A protein and the small-molecule ligand that binds it are described below.
Small molecule (SMILES): CC(=O)N[C@H]1[C@H](O[C@H]2[C@H](O)[C@@H](NC(C)=O)CO[C@@H]2CO)O[C@H](CO)[C@@H](O)[C@@H]1O

Sequence of chain 1.B:
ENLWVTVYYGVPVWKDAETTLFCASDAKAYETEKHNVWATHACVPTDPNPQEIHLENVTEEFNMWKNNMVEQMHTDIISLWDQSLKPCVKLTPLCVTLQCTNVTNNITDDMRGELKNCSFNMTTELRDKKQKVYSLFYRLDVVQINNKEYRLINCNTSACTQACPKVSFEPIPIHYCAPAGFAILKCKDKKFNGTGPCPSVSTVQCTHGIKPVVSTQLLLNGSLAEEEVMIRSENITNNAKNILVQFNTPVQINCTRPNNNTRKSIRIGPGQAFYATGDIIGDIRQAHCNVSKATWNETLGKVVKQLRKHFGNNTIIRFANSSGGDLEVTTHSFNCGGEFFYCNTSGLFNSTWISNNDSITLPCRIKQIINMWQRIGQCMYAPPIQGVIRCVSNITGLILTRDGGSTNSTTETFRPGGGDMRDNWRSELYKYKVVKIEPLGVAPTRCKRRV

Binding-site contacts:
Ligand atom O7 contacts residue NAG1 of chain 1.TA at 4.1 Å.
Ligand atom N2 contacts residue NAG1 of chain 1.TA at 2.6 Å (h-bond).
Ligand atom C1 contacts residue SER357 of chain 1.B at 3.7 Å.
Ligand atom C8 contacts residue NAG1 of chain 1.TA at 3.1 Å.
Ligand atom O5 contacts residue SER357 of chain 1.B at 4.0 Å.
Ligand atom C1 contacts residue ASN355 of chain 1.B at 1.4 Å.
Ligand atom O5 contacts residue ASN355 of chain 1.B at 2.4 Å (h-bond).
Ligand atom C3 contacts residue ASN355 of chain 1.B at 3.8 Å.
Ligand atom C7 contacts residue ASN355 of chain 1.B at 4.0 Å.
Ligand atom C7 contacts residue NAG1 of chain 1.TA at 3.1 Å.
Ligand atom C5 contacts residue SER357 of chain 1.B at 3.9 Å.
Ligand atom C2 contacts residue NAG1 of chain 1.TA at 3.5 Å.
Ligand atom O3 contacts residue NAG1 of chain 1.TA at 3.8 Å.
Ligand atom O6 contacts residue NAG1 of chain 1.Q at 3.3 Å.
Ligand atom C6 contacts residue NAG1 of chain 1.TA at 3.8 Å.
Ligand atom C1 contacts residue NAG1 of chain 1.TA at 4.0 Å.
Ligand atom C4 contacts residue ASN355 of chain 1.B at 4.2 Å.
Ligand atom C3 contacts residue NAG1 of chain 1.TA at 3.4 Å.
Ligand atom N2 contacts residue ASN355 of chain 1.B at 2.9 Å (h-bond).
Ligand atom O5 contacts residue NAG1 of chain 1.TA at 4.3 Å.
Ligand atom C6 contacts residue NAG1 of chain 1.Q at 3.5 Å.
Ligand atom O6 contacts residue NAG1 of chain 1.TA at 4.3 Å.
Ligand atom C2 contacts residue ASN355 of chain 1.B at 2.4 Å.
Ligand atom C5 contacts residue ASN355 of chain 1.B at 3.7 Å.